A small-molecule ligand and the protein it binds are described below.
Small molecule (SMILES): CC(=O)N[C@@H]1[C@@H](O)[C@H](O)[C@@H](CO)O[C@H]1O

Sequence of chain 18.F:
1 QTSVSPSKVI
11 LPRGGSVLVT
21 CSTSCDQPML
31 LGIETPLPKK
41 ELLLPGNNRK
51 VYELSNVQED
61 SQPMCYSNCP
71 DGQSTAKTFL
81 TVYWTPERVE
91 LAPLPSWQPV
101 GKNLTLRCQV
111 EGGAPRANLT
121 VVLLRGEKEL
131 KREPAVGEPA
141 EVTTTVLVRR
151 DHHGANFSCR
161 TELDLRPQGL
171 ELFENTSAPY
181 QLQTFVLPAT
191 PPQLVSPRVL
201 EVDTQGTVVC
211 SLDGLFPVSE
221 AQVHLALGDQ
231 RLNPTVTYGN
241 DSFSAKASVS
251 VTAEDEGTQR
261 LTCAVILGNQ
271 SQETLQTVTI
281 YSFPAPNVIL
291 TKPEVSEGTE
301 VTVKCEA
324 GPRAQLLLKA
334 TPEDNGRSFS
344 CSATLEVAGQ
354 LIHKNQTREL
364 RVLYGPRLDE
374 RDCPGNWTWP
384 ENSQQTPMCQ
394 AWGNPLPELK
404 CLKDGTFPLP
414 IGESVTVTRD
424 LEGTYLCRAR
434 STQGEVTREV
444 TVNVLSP

Binding-site contacts:
Ligand atom C5 contacts residue GLN168 of chain 18.F at 4.5 Å.
Ligand atom C2 contacts residue ALA117 of chain 18.F at 4.0 Å (hydrophobic).
Ligand atom O7 contacts residue ALA117 of chain 18.F at 4.5 Å.
Ligand atom C5 contacts residue ALA117 of chain 18.F at 4.2 Å (hydrophobic).
Ligand atom C1 contacts residue PRO167 of chain 18.F at 4.4 Å (hydrophobic).
Ligand atom C2 contacts residue ASN118 of chain 18.F at 2.7 Å.
Ligand atom C1 contacts residue ALA117 of chain 18.F at 3.9 Å (hydrophobic).
Ligand atom C7 contacts residue PRO167 of chain 18.F at 3.9 Å (hydrophobic).
Ligand atom C5 contacts residue ASN118 of chain 18.F at 3.2 Å.
Ligand atom O6 contacts residue ALA117 of chain 18.F at 2.3 Å.
Ligand atom C6 contacts residue ASN118 of chain 18.F at 4.0 Å.
Ligand atom C8 contacts residue PRO167 of chain 18.F at 3.7 Å (hydrophobic).
Ligand atom C1 contacts residue ASN118 of chain 18.F at 1.6 Å.
Ligand atom C4 contacts residue ASN118 of chain 18.F at 3.8 Å.
Ligand atom O5 contacts residue GLN168 of chain 18.F at 4.0 Å.
Ligand atom N2 contacts residue PRO167 of chain 18.F at 4.0 Å.
Ligand atom O7 contacts residue ASN118 of chain 18.F at 3.5 Å (h-bond).
Ligand atom C6 contacts residue ALA117 of chain 18.F at 3.6 Å (hydrophobic).
Ligand atom C7 contacts residue ASN118 of chain 18.F at 3.9 Å.
Ligand atom O5 contacts residue ALA117 of chain 18.F at 3.5 Å (h-bond).
Ligand atom C1 contacts residue GLN168 of chain 18.F at 4.0 Å.
Ligand atom O6 contacts residue ASN118 of chain 18.F at 4.0 Å.
Ligand atom C3 contacts residue ASN118 of chain 18.F at 3.8 Å.
Ligand atom O5 contacts residue ASN118 of chain 18.F at 1.8 Å (h-bond).
Ligand atom C4 contacts residue ALA117 of chain 18.F at 4.2 Å (hydrophobic).
Ligand atom N2 contacts residue ASN118 of chain 18.F at 3.6 Å.
Ligand atom C8 contacts residue ASP164 of chain 18.F at 4.5 Å.